Sequence of chain 1.A:
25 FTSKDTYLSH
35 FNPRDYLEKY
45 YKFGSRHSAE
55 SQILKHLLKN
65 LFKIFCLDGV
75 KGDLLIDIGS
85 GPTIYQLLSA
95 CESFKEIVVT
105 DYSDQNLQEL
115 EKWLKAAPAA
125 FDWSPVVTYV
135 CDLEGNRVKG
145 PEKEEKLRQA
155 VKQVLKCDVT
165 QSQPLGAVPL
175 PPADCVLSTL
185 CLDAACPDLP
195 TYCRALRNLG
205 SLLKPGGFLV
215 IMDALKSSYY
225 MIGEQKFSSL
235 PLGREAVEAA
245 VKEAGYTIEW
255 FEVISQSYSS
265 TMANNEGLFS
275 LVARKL

A protein and the small-molecule ligand that binds it are described below.
Small molecule (SMILES): COC1=CC=C(C(N)=O)CN1C

Binding-site contacts:
Ligand atom O1 contacts residue SER221 of chain 1.A at 2.4 Å (h-bond).
Ligand atom C3 contacts residue LEU184 of chain 1.A at 4.2 Å (hydrophobic).
Ligand atom C7 contacts residue TYR44 of chain 1.A at 3.4 Å (hydrophobic).
Ligand atom C2 contacts residue LEU184 of chain 1.A at 4.2 Å (hydrophobic).
Ligand atom C4 contacts residue LEU184 of chain 1.A at 4.1 Å (hydrophobic).
Ligand atom O1 contacts residue ALA267 of chain 1.A at 4.1 Å.
Ligand atom N1 contacts residue LEU184 of chain 1.A at 4.0 Å.
Ligand atom N1 contacts residue TYR224 of chain 1.A at 3.6 Å.
Ligand atom N2 contacts residue ALA218 of chain 1.A at 4.0 Å.
Ligand atom C4 contacts residue TYR224 of chain 1.A at 3.7 Å (hydrophobic).
Ligand atom C7 contacts residue TYR262 of chain 1.A at 3.4 Å (hydrophobic).
Ligand atom C5 contacts residue TYR224 of chain 1.A at 4.1 Å (hydrophobic).
Ligand atom O2 contacts residue TYR262 of chain 1.A at 4.1 Å.
Ligand atom C5 contacts residue TYR262 of chain 1.A at 3.4 Å (hydrophobic).
Ligand atom O1 contacts residue TYR223 of chain 1.A at 4.1 Å.
Ligand atom N2 contacts residue ASP187 of chain 1.A at 3.8 Å.
Ligand atom O2 contacts residue TYR40 of chain 1.A at 2.8 Å (h-bond).
Ligand atom C1 contacts residue TYR262 of chain 1.A at 4.1 Å (hydrophobic).
Ligand atom C8 contacts residue LEU184 of chain 1.A at 3.2 Å (hydrophobic).
Ligand atom C8 contacts residue TYR40 of chain 1.A at 3.6 Å (hydrophobic).
Ligand atom C1 contacts residue LEU184 of chain 1.A at 4.0 Å (hydrophobic).
Ligand atom N2 contacts residue SER233 of chain 1.A at 2.7 Å (h-bond).
Ligand atom O1 contacts residue TYR224 of chain 1.A at 4.2 Å.
Ligand atom O1 contacts residue SER233 of chain 1.A at 4.0 Å.
Ligand atom C6 contacts residue ALA218 of chain 1.A at 3.6 Å (hydrophobic).
Ligand atom C5 contacts residue LEU184 of chain 1.A at 4.0 Å (hydrophobic).
Ligand atom C6 contacts residue SER233 of chain 1.A at 3.7 Å.
Ligand atom N2 contacts residue TYR224 of chain 1.A at 3.9 Å.
Ligand atom N2 contacts residue SER221 of chain 1.A at 3.8 Å.
Ligand atom C8 contacts residue TYR224 of chain 1.A at 3.5 Å (hydrophobic).
Ligand atom C8 contacts residue SAH1 of chain 1.E at 3.5 Å.
Ligand atom C3 contacts residue TYR224 of chain 1.A at 3.6 Å (hydrophobic).
Ligand atom C1 contacts residue TYR40 of chain 1.A at 4.0 Å (hydrophobic).
Ligand atom C6 contacts residue SER221 of chain 1.A at 3.4 Å.
Ligand atom C2 contacts residue TYR224 of chain 1.A at 3.4 Å (hydrophobic).
Ligand atom C7 contacts residue TYR40 of chain 1.A at 3.5 Å (hydrophobic).
Ligand atom C1 contacts residue TYR224 of chain 1.A at 3.8 Å (hydrophobic).
Ligand atom C6 contacts residue TYR224 of chain 1.A at 3.9 Å (hydrophobic).
Ligand atom C4 contacts residue TYR262 of chain 1.A at 3.4 Å (hydrophobic).
Ligand atom O1 contacts residue ALA218 of chain 1.A at 3.3 Å.